Binding-site contacts:
Ligand atom O1A contacts residue GLY78 of chain 29.A at 3.4 Å (h-bond).
Ligand atom O4 contacts residue VAL296 of chain 29.A at 3.7 Å.
Ligand atom O1B contacts residue ARG77 of chain 29.A at 3.0 Å (salt-bridge).
Ligand atom C6 contacts residue THR94 of chain 29.A at 3.9 Å.
Ligand atom C3 contacts residue VAL296 of chain 29.A at 3.4 Å (hydrophobic).
Ligand atom C4 contacts residue GLY78 of chain 29.A at 3.6 Å.
Ligand atom C1 contacts residue GLY78 of chain 29.A at 4.2 Å.
Ligand atom C11 contacts residue ASP85 of chain 29.B at 3.5 Å.
Ligand atom C3 contacts residue GLY78 of chain 29.A at 3.7 Å.
Ligand atom O4 contacts residue HIS298 of chain 29.A at 2.7 Å (h-bond).
Ligand atom C5 contacts residue TYR72 of chain 29.A at 3.7 Å (hydrophobic).
Ligand atom O4 contacts residue ILE79 of chain 29.A at 3.7 Å.
Ligand atom C6 contacts residue TYR72 of chain 29.A at 3.9 Å (hydrophobic).
Ligand atom C10 contacts residue TYR72 of chain 29.A at 3.8 Å (hydrophobic).
Ligand atom C1 contacts residue TYR72 of chain 29.A at 4.1 Å (hydrophobic).
Ligand atom O4 contacts residue ASN80 of chain 29.A at 4.1 Å.
Ligand atom C5 contacts residue ASN93 of chain 29.A at 3.6 Å.
Ligand atom C4 contacts residue VAL296 of chain 29.A at 4.2 Å (hydrophobic).
Ligand atom O6 contacts residue ASN93 of chain 29.A at 2.9 Å (h-bond).
Ligand atom C3 contacts residue GLY78 of chain 29.A at 4.2 Å.
Ligand atom O1B contacts residue TYR72 of chain 29.A at 4.1 Å.
Ligand atom C11 contacts residue TYR72 of chain 29.A at 3.9 Å (hydrophobic).
Ligand atom O8 contacts residue ARG77 of chain 29.A at 3.3 Å (salt-bridge).
Ligand atom N5 contacts residue TYR72 of chain 29.A at 2.9 Å (h-bond).
Ligand atom O10 contacts residue ASN293 of chain 29.A at 4.3 Å.
Ligand atom C2 contacts residue GLY78 of chain 29.A at 4.1 Å.
Ligand atom O4 contacts residue GLY78 of chain 29.A at 3.3 Å.
Ligand atom C3 contacts residue ARG77 of chain 29.A at 3.8 Å.
Ligand atom C6 contacts residue ASN93 of chain 29.A at 3.1 Å.
Ligand atom O4 contacts residue THR291 of chain 29.A at 3.5 Å.
Ligand atom C4 contacts residue ARG77 of chain 29.A at 4.3 Å.
Ligand atom O1A contacts residue ARG77 of chain 29.A at 3.1 Å.
Ligand atom C4 contacts residue TYR72 of chain 29.A at 3.7 Å (hydrophobic).
Ligand atom C1 contacts residue ARG77 of chain 29.A at 3.5 Å.
Ligand atom O8 contacts residue TYR72 of chain 29.A at 3.9 Å.
Ligand atom O3 contacts residue GLY78 of chain 29.A at 3.6 Å.
Ligand atom O1A contacts residue TYR72 of chain 29.A at 3.7 Å.
Ligand atom C3 contacts residue HIS298 of chain 29.A at 4.1 Å.
Ligand atom O4 contacts residue TYR72 of chain 29.A at 4.2 Å.
Ligand atom C4 contacts residue HIS298 of chain 29.A at 3.6 Å.

Sequence of chain 29.B:
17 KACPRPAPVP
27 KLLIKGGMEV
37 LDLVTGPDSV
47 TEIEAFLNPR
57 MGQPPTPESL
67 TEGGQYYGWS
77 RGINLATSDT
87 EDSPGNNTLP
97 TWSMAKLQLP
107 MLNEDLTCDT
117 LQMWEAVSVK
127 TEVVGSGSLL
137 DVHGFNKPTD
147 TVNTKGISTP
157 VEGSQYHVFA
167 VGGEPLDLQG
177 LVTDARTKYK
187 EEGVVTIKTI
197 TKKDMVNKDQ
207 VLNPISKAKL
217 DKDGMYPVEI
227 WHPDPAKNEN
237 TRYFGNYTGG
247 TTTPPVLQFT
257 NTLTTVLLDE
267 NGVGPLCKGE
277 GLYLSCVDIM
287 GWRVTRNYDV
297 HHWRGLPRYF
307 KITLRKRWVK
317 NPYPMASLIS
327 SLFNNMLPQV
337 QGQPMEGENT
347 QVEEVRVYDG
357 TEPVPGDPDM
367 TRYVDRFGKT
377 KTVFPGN

The small molecule below binds the protein below.
Small molecule (SMILES): CC(=O)N[C@H]1[C@H]([C@H](O)[C@H](O)CO)O[C@@](O[C@H]2[C@@H](O)[C@@H](CO)O[C@@H](O[C@H]3[C@H](O)[C@@H](O)[C@H](O)O[C@@H]3CO)[C@@H]2O)(C(=O)O)C[C@@H]1O

Sequence of chain 29.A:
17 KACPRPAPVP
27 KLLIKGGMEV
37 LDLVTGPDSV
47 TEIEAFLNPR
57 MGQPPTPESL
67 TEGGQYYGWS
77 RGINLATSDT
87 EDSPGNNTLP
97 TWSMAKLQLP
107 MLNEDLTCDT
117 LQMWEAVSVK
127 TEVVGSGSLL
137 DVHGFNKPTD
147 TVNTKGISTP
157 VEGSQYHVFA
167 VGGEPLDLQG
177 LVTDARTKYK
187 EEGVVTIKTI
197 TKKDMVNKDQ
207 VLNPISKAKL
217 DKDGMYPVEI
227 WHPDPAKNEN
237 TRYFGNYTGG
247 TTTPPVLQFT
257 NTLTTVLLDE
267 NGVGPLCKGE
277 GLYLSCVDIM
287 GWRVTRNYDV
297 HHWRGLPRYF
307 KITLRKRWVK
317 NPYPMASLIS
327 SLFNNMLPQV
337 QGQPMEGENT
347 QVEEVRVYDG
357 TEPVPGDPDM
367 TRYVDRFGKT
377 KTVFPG